Binding-site contacts:
Ligand atom C20 contacts residue LEU140 of chain 1.A at 3.7 Å (hydrophobic).
Ligand atom N6 contacts residue ASP151 of chain 1.A at 2.9 Å (salt-bridge).
Ligand atom C29 contacts residue ILE44 of chain 1.A at 3.7 Å (hydrophobic).
Ligand atom O1 contacts residue GLY23 of chain 1.A at 3.0 Å.
Ligand atom O1 contacts residue PHE25 of chain 1.A at 2.7 Å (h-bond).
Ligand atom N4 contacts residue LEU20 of chain 1.A at 3.6 Å.
Ligand atom N5 contacts residue ALA40 of chain 1.A at 3.7 Å.
Ligand atom O1 contacts residue GLY26 of chain 1.A at 3.5 Å (h-bond).
Ligand atom C19 contacts residue LEU140 of chain 1.A at 3.8 Å (hydrophobic).
Ligand atom C30 contacts residue LYS42 of chain 1.A at 3.8 Å.
Ligand atom C23 contacts residue LEU140 of chain 1.A at 3.8 Å (hydrophobic).
Ligand atom C24 contacts residue LEU20 of chain 1.A at 3.8 Å (hydrophobic).
Ligand atom C27 contacts residue PHE25 of chain 1.A at 3.7 Å (hydrophobic).
Ligand atom C2 contacts residue PHE25 of chain 1.A at 3.8 Å (hydrophobic).
Ligand atom N6 contacts residue LYS42 of chain 1.A at 3.5 Å (salt-bridge).
Ligand atom C30 contacts residue ILE84 of chain 1.A at 3.5 Å (hydrophobic).
Ligand atom C3 contacts residue GLY23 of chain 1.A at 3.7 Å.
Ligand atom C29 contacts residue LYS42 of chain 1.A at 3.7 Å.
Ligand atom C28 contacts residue MET43 of chain 1.A at 3.7 Å (hydrophobic).
Ligand atom N1 contacts residue PHE25 of chain 1.A at 3.6 Å.
Ligand atom O3 contacts residue VAL28 of chain 1.A at 3.8 Å.
Ligand atom O2 contacts residue THR22 of chain 1.A at 3.4 Å (h-bond).
Ligand atom N5 contacts residue MET89 of chain 1.A at 3.0 Å (h-bond).
Ligand atom C7 contacts residue ASP151 of chain 1.A at 3.4 Å.
Ligand atom C21 contacts residue LEU140 of chain 1.A at 3.7 Å (hydrophobic).
Ligand atom C4 contacts residue GLY26 of chain 1.A at 3.5 Å.
Ligand atom C17 contacts residue ASN138 of chain 1.A at 3.5 Å.
Ligand atom C1 contacts residue PHE25 of chain 1.A at 3.4 Å (hydrophobic).
Ligand atom C16 contacts residue ASN138 of chain 1.A at 3.6 Å.
Ligand atom O3 contacts residue LYS42 of chain 1.A at 2.9 Å (salt-bridge).
Ligand atom O1 contacts residue GLN24 of chain 1.A at 3.3 Å (h-bond).
Ligand atom C30 contacts residue ILE44 of chain 1.A at 3.7 Å (hydrophobic).
Ligand atom C6 contacts residue ASP151 of chain 1.A at 3.5 Å.
Ligand atom C2 contacts residue GLY23 of chain 1.A at 3.5 Å.
Ligand atom C29 contacts residue MET43 of chain 1.A at 3.6 Å (hydrophobic).
Ligand atom O2 contacts residue GLY21 of chain 1.A at 3.7 Å.
Ligand atom C4 contacts residue VAL28 of chain 1.A at 3.8 Å (hydrophobic).
Ligand atom C23 contacts residue ALA40 of chain 1.A at 3.4 Å (hydrophobic).
Ligand atom C17 contacts residue ARG137 of chain 1.A at 3.4 Å.
Ligand atom N4 contacts residue MET89 of chain 1.A at 3.2 Å (h-bond).

Sequence of chain 1.A:
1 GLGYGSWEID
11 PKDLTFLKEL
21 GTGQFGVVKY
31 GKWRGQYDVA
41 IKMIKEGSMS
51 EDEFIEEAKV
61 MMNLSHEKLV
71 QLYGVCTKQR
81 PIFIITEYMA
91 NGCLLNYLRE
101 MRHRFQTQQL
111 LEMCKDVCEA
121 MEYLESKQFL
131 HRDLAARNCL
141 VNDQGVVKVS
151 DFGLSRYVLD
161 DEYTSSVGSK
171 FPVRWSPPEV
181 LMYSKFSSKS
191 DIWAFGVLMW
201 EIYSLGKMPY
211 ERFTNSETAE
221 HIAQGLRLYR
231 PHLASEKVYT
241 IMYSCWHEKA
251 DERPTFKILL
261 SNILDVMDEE

A protein and the small-molecule ligand that binds it are described below.
Small molecule (SMILES): CNC(=O)[C@H]1Cc2c([nH]c3ccccc23)CN1C(=O)[C@@H](Cc1cccc(C)c1)NC(=O)c1ccc2[nH]ncc2c1